Sequence of chain 1.B:
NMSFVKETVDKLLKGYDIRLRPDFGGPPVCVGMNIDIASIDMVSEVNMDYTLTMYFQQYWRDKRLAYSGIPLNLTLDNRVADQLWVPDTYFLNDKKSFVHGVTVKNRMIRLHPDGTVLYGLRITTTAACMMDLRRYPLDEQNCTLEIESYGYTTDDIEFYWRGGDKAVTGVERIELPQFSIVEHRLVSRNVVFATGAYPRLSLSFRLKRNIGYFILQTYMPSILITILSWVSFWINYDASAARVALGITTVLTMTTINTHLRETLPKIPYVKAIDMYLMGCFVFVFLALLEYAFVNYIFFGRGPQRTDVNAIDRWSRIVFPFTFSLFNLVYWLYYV

Binding-site contacts:
Ligand atom C7 contacts residue ARG221 of chain 1.B at 3.8 Å.
Ligand atom C8 contacts residue ARG238 of chain 1.B at 3.8 Å.
Ligand atom C2 contacts residue ASN174 of chain 1.B at 2.4 Å.
Ligand atom C3 contacts residue SER236 of chain 1.B at 3.8 Å.
Ligand atom C6 contacts residue ARG221 of chain 1.B at 3.9 Å.
Ligand atom C8 contacts residue SER236 of chain 1.B at 3.4 Å.
Ligand atom O7 contacts residue ARG217 of chain 1.B at 3.6 Å (salt-bridge).
Ligand atom N2 contacts residue ARG217 of chain 1.B at 4.1 Å.
Ligand atom C1 contacts residue SER220 of chain 1.B at 3.4 Å.
Ligand atom O3 contacts residue ARG221 of chain 1.B at 3.6 Å.
Ligand atom O5 contacts residue VAL219 of chain 1.B at 3.8 Å.
Ligand atom C1 contacts residue SER236 of chain 1.B at 4.1 Å.
Ligand atom O5 contacts residue ASN174 of chain 1.B at 2.5 Å (h-bond).
Ligand atom O7 contacts residue ARG238 of chain 1.B at 3.6 Å.
Ligand atom O5 contacts residue VAL219 of chain 1.B at 3.9 Å.
Ligand atom N2 contacts residue SER236 of chain 1.B at 2.8 Å (h-bond).
Ligand atom C1 contacts residue ARG221 of chain 1.B at 4.1 Å.
Ligand atom O5 contacts residue SER220 of chain 1.B at 3.9 Å.
Ligand atom C8 contacts residue ARG217 of chain 1.B at 3.8 Å.
Ligand atom O3 contacts residue SER236 of chain 1.B at 4.0 Å.
Ligand atom C7 contacts residue SER236 of chain 1.B at 3.6 Å.
Ligand atom C8 contacts residue ARG221 of chain 1.B at 3.5 Å.
Ligand atom C1 contacts residue ASN174 of chain 1.B at 1.4 Å.
Ligand atom C7 contacts residue ASN174 of chain 1.B at 3.2 Å.
Ligand atom O6 contacts residue ARG221 of chain 1.B at 4.0 Å.
Ligand atom C4 contacts residue VAL219 of chain 1.B at 3.9 Å (hydrophobic).
Ligand atom O6 contacts residue ARG217 of chain 1.B at 3.2 Å (salt-bridge).
Ligand atom O6 contacts residue SER220 of chain 1.B at 3.5 Å (h-bond).
Ligand atom C6 contacts residue VAL219 of chain 1.B at 4.0 Å (hydrophobic).
Ligand atom C3 contacts residue ASN174 of chain 1.B at 3.7 Å.
Ligand atom O3 contacts residue ARG217 of chain 1.B at 3.7 Å.
Ligand atom C7 contacts residue ARG217 of chain 1.B at 3.7 Å.
Ligand atom C5 contacts residue ASN174 of chain 1.B at 3.7 Å.
Ligand atom C2 contacts residue SER236 of chain 1.B at 3.8 Å.
Ligand atom C5 contacts residue VAL219 of chain 1.B at 4.2 Å (hydrophobic).
Ligand atom O3 contacts residue VAL219 of chain 1.B at 3.8 Å.
Ligand atom C6 contacts residue SER220 of chain 1.B at 3.4 Å.
Ligand atom O7 contacts residue ASN174 of chain 1.B at 3.5 Å (h-bond).
Ligand atom N2 contacts residue ASN174 of chain 1.B at 2.7 Å (h-bond).
Ligand atom O7 contacts residue ARG221 of chain 1.B at 3.6 Å (salt-bridge).

The small molecule below binds the protein below.
Small molecule (SMILES): CC(=O)N[C@H]1[C@H](O[C@H]2[C@H](O)[C@@H](NC(C)=O)CO[C@@H]2CO)O[C@H](CO)[C@@H](O[C@@H]2O[C@H](CO[C@H]3O[C@H](CO)[C@@H](O)[C@H](O[C@H]4O[C@H](CO)[C@@H](O)[C@H](O)[C@@H]4O)[C@@H]3O)[C@@H](O)[C@H](O[C@H]3O[C@H](CO)[C@@H](O)[C@H](O)[C@@H]3O)[C@@H]2O)[C@@H]1O